A protein and the small-molecule ligand that binds it are described below.
Small molecule (SMILES): O=C(O)C1=C[C@@H](OP(=O)(O)O)[C@@H](O)[C@H](O)C1

Sequence of chain 1.A:
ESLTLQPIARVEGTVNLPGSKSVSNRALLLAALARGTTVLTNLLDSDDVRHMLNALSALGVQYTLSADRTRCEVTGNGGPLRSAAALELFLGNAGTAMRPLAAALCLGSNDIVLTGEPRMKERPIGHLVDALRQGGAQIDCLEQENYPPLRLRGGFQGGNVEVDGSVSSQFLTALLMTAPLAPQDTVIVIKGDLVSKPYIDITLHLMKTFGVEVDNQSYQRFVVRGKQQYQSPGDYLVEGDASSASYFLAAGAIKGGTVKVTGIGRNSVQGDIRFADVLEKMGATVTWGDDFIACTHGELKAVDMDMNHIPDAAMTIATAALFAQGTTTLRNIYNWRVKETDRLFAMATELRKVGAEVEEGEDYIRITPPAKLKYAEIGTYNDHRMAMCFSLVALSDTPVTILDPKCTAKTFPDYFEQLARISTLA

Binding-site contacts:
Ligand atom O6 contacts residue LYS348 of chain 1.A at 3.6 Å.
Ligand atom O3 contacts residue PO41 of chain 1.E at 3.3 Å (h-bond).
Ligand atom C7 contacts residue ARG35 of chain 1.A at 3.5 Å.
Ligand atom O4 contacts residue GLN179 of chain 1.A at 3.7 Å.
Ligand atom P1 contacts residue ASN344 of chain 1.A at 3.7 Å.
Ligand atom O3 contacts residue LYS30 of chain 1.A at 3.1 Å (salt-bridge).
Ligand atom O6 contacts residue ASN344 of chain 1.A at 3.6 Å (h-bond).
Ligand atom O3 contacts residue ASP321 of chain 1.A at 2.7 Å (salt-bridge).
Ligand atom C6 contacts residue LYS30 of chain 1.A at 3.6 Å.
Ligand atom O5 contacts residue TYR208 of chain 1.A at 3.5 Å.
Ligand atom O2 contacts residue LYS348 of chain 1.A at 2.8 Å (salt-bridge).
Ligand atom C6 contacts residue GLN179 of chain 1.A at 3.6 Å.
Ligand atom P1 contacts residue LYS348 of chain 1.A at 3.7 Å.
Ligand atom O8 contacts residue SER205 of chain 1.A at 3.4 Å.
Ligand atom C2 contacts residue TYR208 of chain 1.A at 3.5 Å (hydrophobic).
Ligand atom O7 contacts residue SER205 of chain 1.A at 2.6 Å (h-bond).
Ligand atom O8 contacts residue SER177 of chain 1.A at 3.4 Å (h-bond).
Ligand atom C5 contacts residue PO41 of chain 1.E at 3.7 Å.
Ligand atom C4 contacts residue ASP321 of chain 1.A at 3.5 Å.
Ligand atom O7 contacts residue LYS348 of chain 1.A at 2.7 Å (salt-bridge).
Ligand atom C5 contacts residue GLN179 of chain 1.A at 3.7 Å.
Ligand atom C7 contacts residue TYR208 of chain 1.A at 3.3 Å (hydrophobic).
Ligand atom O5 contacts residue ARG35 of chain 1.A at 2.8 Å (salt-bridge).
Ligand atom O6 contacts residue SER177 of chain 1.A at 2.7 Å (h-bond).
Ligand atom O5 contacts residue THR105 of chain 1.A at 3.5 Å.
Ligand atom O5 contacts residue SER31 of chain 1.A at 2.7 Å (h-bond).
Ligand atom P1 contacts residue SER177 of chain 1.A at 3.6 Å.
Ligand atom O8 contacts residue SER178 of chain 1.A at 2.6 Å (h-bond).
Ligand atom P1 contacts residue SER205 of chain 1.A at 3.6 Å.
Ligand atom O7 contacts residue ASN344 of chain 1.A at 2.9 Å (h-bond).
Ligand atom O2 contacts residue ASP321 of chain 1.A at 2.9 Å (salt-bridge).
Ligand atom O4 contacts residue TYR208 of chain 1.A at 3.6 Å.
Ligand atom C1 contacts residue TYR208 of chain 1.A at 3.4 Å (hydrophobic).
Ligand atom C1 contacts residue GLN179 of chain 1.A at 3.4 Å.
Ligand atom O8 contacts residue GLN179 of chain 1.A at 3.6 Å.
Ligand atom O3 contacts residue FMT1 of chain 1.D at 3.0 Å.
Ligand atom C2 contacts residue GLN179 of chain 1.A at 3.6 Å.
Ligand atom O4 contacts residue ARG35 of chain 1.A at 2.8 Å (salt-bridge).
Ligand atom C5 contacts residue ASP321 of chain 1.A at 3.6 Å.
Ligand atom C7 contacts residue SER31 of chain 1.A at 3.7 Å.